This protein binds this small molecule.
Small molecule (SMILES): CC(=O)N[C@@H]1[C@@H](O)[C@H](O)[C@@H](CO)O[C@H]1O

Sequence of chain 2.H:
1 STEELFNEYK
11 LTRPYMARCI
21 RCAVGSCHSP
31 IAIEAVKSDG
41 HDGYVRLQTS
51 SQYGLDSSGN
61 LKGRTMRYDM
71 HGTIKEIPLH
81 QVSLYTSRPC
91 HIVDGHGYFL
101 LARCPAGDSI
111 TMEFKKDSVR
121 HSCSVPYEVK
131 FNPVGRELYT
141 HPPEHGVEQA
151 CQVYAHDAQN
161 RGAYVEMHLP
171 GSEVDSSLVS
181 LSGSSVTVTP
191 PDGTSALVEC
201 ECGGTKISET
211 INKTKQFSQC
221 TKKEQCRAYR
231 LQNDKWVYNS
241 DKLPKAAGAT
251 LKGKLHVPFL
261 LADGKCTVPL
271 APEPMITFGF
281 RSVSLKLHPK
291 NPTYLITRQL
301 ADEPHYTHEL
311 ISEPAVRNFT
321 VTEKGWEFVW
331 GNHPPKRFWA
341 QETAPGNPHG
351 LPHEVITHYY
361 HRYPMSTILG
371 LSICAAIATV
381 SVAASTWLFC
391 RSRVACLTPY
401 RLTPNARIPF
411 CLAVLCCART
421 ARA

Binding-site contacts:
Ligand atom O6 contacts residue ASN318 of chain 2.H at 2.6 Å (h-bond).
Ligand atom C6 contacts residue ASN318 of chain 2.H at 3.2 Å.
Ligand atom O6 contacts residue SER284 of chain 2.H at 2.6 Å (h-bond).
Ligand atom C6 contacts residue SER284 of chain 2.H at 3.5 Å.